Sequence of chain 2.A:
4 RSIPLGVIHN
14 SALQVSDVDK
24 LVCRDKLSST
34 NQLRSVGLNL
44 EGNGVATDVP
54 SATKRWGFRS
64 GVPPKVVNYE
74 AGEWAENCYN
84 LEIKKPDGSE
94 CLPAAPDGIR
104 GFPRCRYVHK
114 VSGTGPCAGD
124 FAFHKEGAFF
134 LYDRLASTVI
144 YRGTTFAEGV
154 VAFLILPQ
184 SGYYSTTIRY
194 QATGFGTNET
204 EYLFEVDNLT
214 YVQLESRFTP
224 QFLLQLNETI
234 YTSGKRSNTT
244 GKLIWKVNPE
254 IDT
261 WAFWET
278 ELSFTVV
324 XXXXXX

Binding-site contacts:
Ligand atom O6 contacts residue GLU202 of chain 2.A at 4.3 Å.
Ligand atom C1 contacts residue ASN201 of chain 2.A at 1.4 Å.
Ligand atom C2 contacts residue ASN201 of chain 2.A at 2.5 Å.
Ligand atom C4 contacts residue ASN201 of chain 2.A at 4.3 Å.
Ligand atom O5 contacts residue ASN201 of chain 2.A at 2.4 Å (h-bond).
Ligand atom C5 contacts residue ASN201 of chain 2.A at 3.7 Å.
Ligand atom O7 contacts residue ASN201 of chain 2.A at 3.8 Å.
Ligand atom N2 contacts residue ASN201 of chain 2.A at 2.9 Å (h-bond).
Ligand atom C3 contacts residue ASN201 of chain 2.A at 3.8 Å.
Ligand atom C7 contacts residue ASN201 of chain 2.A at 3.5 Å.

A small-molecule ligand and the protein it binds are described below.
Small molecule (SMILES): CC(=O)N[C@@H]1[C@@H](O)[C@H](O)[C@@H](CO)O[C@H]1O